Sequence of chain 1.D:
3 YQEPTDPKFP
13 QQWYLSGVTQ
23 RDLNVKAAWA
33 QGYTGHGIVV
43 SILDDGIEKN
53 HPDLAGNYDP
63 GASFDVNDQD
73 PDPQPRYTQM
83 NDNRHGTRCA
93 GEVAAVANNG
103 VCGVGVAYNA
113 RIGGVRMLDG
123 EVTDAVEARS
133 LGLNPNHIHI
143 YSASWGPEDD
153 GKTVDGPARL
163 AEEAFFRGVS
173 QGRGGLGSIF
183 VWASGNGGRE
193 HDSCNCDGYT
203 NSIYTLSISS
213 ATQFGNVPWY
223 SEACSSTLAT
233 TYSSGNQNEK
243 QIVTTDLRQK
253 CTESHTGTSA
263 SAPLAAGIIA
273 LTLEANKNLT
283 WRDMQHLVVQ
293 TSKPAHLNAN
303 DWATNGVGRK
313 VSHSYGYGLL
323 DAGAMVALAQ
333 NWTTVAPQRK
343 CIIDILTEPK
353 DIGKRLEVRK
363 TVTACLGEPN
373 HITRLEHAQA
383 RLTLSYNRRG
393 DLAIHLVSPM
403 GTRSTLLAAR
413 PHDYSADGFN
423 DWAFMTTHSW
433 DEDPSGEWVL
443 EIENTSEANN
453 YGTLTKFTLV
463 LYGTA

A small-molecule ligand and the protein it binds are described below.
Small molecule (SMILES): CC(C)[C@H](NC(=O)[C@H](CCCN=C(N)N)NC(=O)Cc1ccccc1)C(=O)N[C@@H](CCCN=C(N)N)C(=O)NCc1ccc(C(=N)N)cc1

Binding-site contacts:
Ligand atom CZ contacts residue TYR201 of chain 1.D at 3.5 Å (hydrophobic).
Ligand atom N contacts residue GLY148 of chain 1.D at 3.0 Å (h-bond).
Ligand atom CG contacts residue VAL124 of chain 1.D at 3.6 Å (hydrophobic).
Ligand atom NE contacts residue ASP84 of chain 1.D at 3.4 Å (salt-bridge).
Ligand atom C16 contacts residue ASN188 of chain 1.D at 3.6 Å.
Ligand atom N34 contacts residue PRO149 of chain 1.D at 3.0 Å (h-bond).
Ligand atom C16 contacts residue SER261 of chain 1.D at 3.1 Å.
Ligand atom C27 contacts residue ASP199 of chain 1.D at 3.2 Å.
Ligand atom NH2 contacts residue ASN85 of chain 1.D at 2.9 Å (h-bond).
Ligand atom N35 contacts residue THR202 of chain 1.D at 3.6 Å.
Ligand atom CA contacts residue GLY148 of chain 1.D at 3.6 Å.
Ligand atom NE contacts residue ASP47 of chain 1.D at 2.7 Å (salt-bridge).
Ligand atom N34 contacts residue ASP199 of chain 1.D at 2.8 Å (salt-bridge).
Ligand atom CZ contacts residue ASP47 of chain 1.D at 3.5 Å.
Ligand atom C16 contacts residue SER146 of chain 1.D at 3.4 Å.
Ligand atom NH1 contacts residue TYR201 of chain 1.D at 3.0 Å (h-bond).
Ligand atom NH1 contacts residue ASP157 of chain 1.D at 3.2 Å (salt-bridge).
Ligand atom NE contacts residue TYR201 of chain 1.D at 3.2 Å (h-bond).
Ligand atom N34 contacts residue GLY148 of chain 1.D at 3.4 Å.
Ligand atom C22 contacts residue SER146 of chain 1.D at 3.4 Å.
Ligand atom N23 contacts residue SER261 of chain 1.D at 3.4 Å (h-bond).
Ligand atom C21 contacts residue TRP147 of chain 1.D at 3.3 Å (hydrophobic).
Ligand atom N23 contacts residue SER146 of chain 1.D at 2.7 Å (h-bond).
Ligand atom CZ contacts residue ASP157 of chain 1.D at 3.4 Å.
Ligand atom C19 contacts residue ASP151 of chain 1.D at 3.2 Å.
Ligand atom O contacts residue TRP147 of chain 1.D at 3.1 Å.
Ligand atom C22 contacts residue TRP147 of chain 1.D at 3.4 Å (hydrophobic).
Ligand atom C18 contacts residue ASP151 of chain 1.D at 3.5 Å.
Ligand atom C22 contacts residue THR260 of chain 1.D at 3.6 Å.
Ligand atom NH2 contacts residue ASP157 of chain 1.D at 2.8 Å (salt-bridge).
Ligand atom CD contacts residue GLU129 of chain 1.D at 3.6 Å.
Ligand atom N35 contacts residue ALA185 of chain 1.D at 2.9 Å (h-bond).
Ligand atom NE contacts residue GLU129 of chain 1.D at 3.0 Å (salt-bridge).
Ligand atom CD contacts residue HIS87 of chain 1.D at 3.5 Å.
Ligand atom CG contacts residue GLU129 of chain 1.D at 3.5 Å.
Ligand atom C21 contacts residue ALA185 of chain 1.D at 3.4 Å (hydrophobic).
Ligand atom NH1 contacts residue GLY158 of chain 1.D at 3.4 Å (h-bond).
Ligand atom N35 contacts residue ASP199 of chain 1.D at 2.8 Å (salt-bridge).
Ligand atom O contacts residue GLY148 of chain 1.D at 3.2 Å (h-bond).
Ligand atom NH2 contacts residue ASP47 of chain 1.D at 3.4 Å (salt-bridge).